Sequence of chain 1.B:
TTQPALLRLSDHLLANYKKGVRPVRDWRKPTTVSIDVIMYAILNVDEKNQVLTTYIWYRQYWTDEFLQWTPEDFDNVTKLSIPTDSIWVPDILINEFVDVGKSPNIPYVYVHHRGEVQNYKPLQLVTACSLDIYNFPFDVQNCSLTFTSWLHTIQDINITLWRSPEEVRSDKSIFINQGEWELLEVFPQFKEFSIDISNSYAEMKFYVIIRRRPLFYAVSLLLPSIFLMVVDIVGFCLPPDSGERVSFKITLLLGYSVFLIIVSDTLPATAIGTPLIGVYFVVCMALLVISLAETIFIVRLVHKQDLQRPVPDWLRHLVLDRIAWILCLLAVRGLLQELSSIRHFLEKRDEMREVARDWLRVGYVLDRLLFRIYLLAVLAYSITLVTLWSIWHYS

Binding-site contacts:
Ligand atom C1 contacts residue ASN109 of chain 1.B at 3.3 Å.
Ligand atom C2 contacts residue NAG1 of chain 1.U at 3.5 Å.
Ligand atom N2 contacts residue ASN109 of chain 1.B at 3.0 Å (h-bond).
Ligand atom O3 contacts residue NAG1 of chain 1.U at 2.3 Å (h-bond).
Ligand atom C5 contacts residue NAG1 of chain 1.U at 2.6 Å.
Ligand atom C7 contacts residue ASN109 of chain 1.B at 3.5 Å.
Ligand atom O7 contacts residue ASN109 of chain 1.B at 3.7 Å.
Ligand atom C1 contacts residue NAG1 of chain 1.U at 4.1 Å.
Ligand atom N2 contacts residue NAG1 of chain 1.U at 4.5 Å.
Ligand atom C4 contacts residue NAG1 of chain 1.U at 1.4 Å.
Ligand atom C6 contacts residue NAG1 of chain 1.U at 3.3 Å.
Ligand atom O7 contacts residue GLU105 of chain 1.B at 4.5 Å.
Ligand atom C3 contacts residue NAG1 of chain 1.U at 2.0 Å.
Ligand atom O5 contacts residue NAG1 of chain 1.U at 3.8 Å.
Ligand atom O5 contacts residue ASN109 of chain 1.B at 4.5 Å.
Ligand atom C8 contacts residue ASN109 of chain 1.B at 3.8 Å.
Ligand atom C2 contacts residue ASN109 of chain 1.B at 3.5 Å.

This small molecule binds to this protein.
Small molecule (SMILES): CC(=O)N[C@@H]1[C@@H](O)[C@H](O)[C@@H](CO)O[C@H]1O